Sequence of chain 1.B:
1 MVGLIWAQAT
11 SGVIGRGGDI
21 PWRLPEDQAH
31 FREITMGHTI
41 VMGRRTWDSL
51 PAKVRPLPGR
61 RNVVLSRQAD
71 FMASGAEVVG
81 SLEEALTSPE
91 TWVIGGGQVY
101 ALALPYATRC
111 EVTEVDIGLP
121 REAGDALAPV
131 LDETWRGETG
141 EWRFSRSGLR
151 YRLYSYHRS

Binding-site contacts:
Ligand atom O31 contacts residue ARG60 of chain 1.B at 2.9 Å (salt-bridge).
Ligand atom C17 contacts residue TRP6 of chain 1.B at 3.7 Å (hydrophobic).
Ligand atom N11 contacts residue TYR100 of chain 1.B at 3.4 Å (h-bond).
Ligand atom O30 contacts residue ARG60 of chain 1.B at 2.8 Å (salt-bridge).
Ligand atom O28 contacts residue GLN28 of chain 1.B at 3.6 Å.
Ligand atom O15 contacts residue ASP27 of chain 1.B at 3.6 Å.
Ligand atom O30 contacts residue PHE31 of chain 1.B at 3.5 Å.
Ligand atom C26 contacts residue GLN28 of chain 1.B at 3.7 Å.
Ligand atom O27 contacts residue GLN28 of chain 1.B at 3.6 Å.
Ligand atom N18 contacts residue ILE5 of chain 1.B at 3.5 Å (h-bond).
Ligand atom N18 contacts residue TRP6 of chain 1.B at 3.3 Å.
Ligand atom N11 contacts residue ILE94 of chain 1.B at 3.4 Å (h-bond).
Ligand atom C14 contacts residue ASP27 of chain 1.B at 3.6 Å.
Ligand atom C13 contacts residue NDP1 of chain 1.H at 3.4 Å.
Ligand atom C2 contacts residue LEU50 of chain 1.B at 3.5 Å (hydrophobic).
Ligand atom N11 contacts residue PHE31 of chain 1.B at 3.5 Å.
Ligand atom N19 contacts residue TRP6 of chain 1.B at 3.6 Å.
Ligand atom O21 contacts residue VAL54 of chain 1.B at 3.7 Å.
Ligand atom C4 contacts residue GLN28 of chain 1.B at 3.6 Å.
Ligand atom N11 contacts residue NDP1 of chain 1.H at 3.6 Å.
Ligand atom C17 contacts residue ASP27 of chain 1.B at 3.5 Å.
Ligand atom O15 contacts residue GLN28 of chain 1.B at 2.8 Å (h-bond).
Ligand atom C12 contacts residue NDP1 of chain 1.H at 3.4 Å.
Ligand atom C29 contacts residue ARG60 of chain 1.B at 3.5 Å.
Ligand atom C12 contacts residue PHE31 of chain 1.B at 3.5 Å (hydrophobic).
Ligand atom C17 contacts residue ALA7 of chain 1.B at 3.6 Å (hydrophobic).
Ligand atom O30 contacts residue ARG32 of chain 1.B at 3.4 Å.
Ligand atom C10 contacts residue ILE94 of chain 1.B at 3.0 Å (hydrophobic).
Ligand atom C9 contacts residue NDP1 of chain 1.H at 3.4 Å.
Ligand atom N18 contacts residue PHE31 of chain 1.B at 3.5 Å.
Ligand atom O31 contacts residue ARG32 of chain 1.B at 3.3 Å.
Ligand atom C12 contacts residue ILE5 of chain 1.B at 3.6 Å (hydrophobic).
Ligand atom N16 contacts residue ASP27 of chain 1.B at 2.7 Å (salt-bridge).
Ligand atom C6 contacts residue PHE31 of chain 1.B at 3.7 Å (hydrophobic).
Ligand atom N19 contacts residue ASP27 of chain 1.B at 2.7 Å (salt-bridge).
Ligand atom C14 contacts residue GLN28 of chain 1.B at 3.6 Å.
Ligand atom N11 contacts residue ILE5 of chain 1.B at 3.1 Å (h-bond).
Ligand atom C10 contacts residue NDP1 of chain 1.H at 3.0 Å.
Ligand atom O28 contacts residue ALA29 of chain 1.B at 3.5 Å (h-bond).
Ligand atom C5 contacts residue PHE31 of chain 1.B at 3.5 Å (hydrophobic).

This protein binds this small molecule.
Small molecule (SMILES): Nc1nc(=O)c2c(CCc3ccc(C(=O)N[C@@H](CCC(=O)O)C(=O)O)cc3)c[nH]c2[nH]1